Binding-site contacts:
Ligand atom O4 contacts residue ASP295 of chain 1.A at 3.2 Å (salt-bridge).
Ligand atom O2 contacts residue ALA371 of chain 4.A at 3.5 Å.
Ligand atom C2 contacts residue ALA371 of chain 4.A at 4.5 Å (hydrophobic).
Ligand atom O1 contacts residue ALA371 of chain 4.A at 4.2 Å.
Ligand atom O5 contacts residue ARG334 of chain 4.A at 3.6 Å.
Ligand atom C1 contacts residue ALA332 of chain 4.A at 3.4 Å (hydrophobic).
Ligand atom C4 contacts residue ASP295 of chain 1.A at 3.8 Å.
Ligand atom C4 contacts residue ARG368 of chain 4.A at 4.3 Å.
Ligand atom C5 contacts residue ARG368 of chain 4.A at 4.0 Å.
Ligand atom O1 contacts residue ARG334 of chain 4.A at 4.0 Å.
Ligand atom C5 contacts residue ARG334 of chain 4.A at 3.9 Å.
Ligand atom O3 contacts residue ASP297 of chain 1.A at 4.2 Å.
Ligand atom O5 contacts residue ALA332 of chain 4.A at 4.0 Å.
Ligand atom O5 contacts residue GLY369 of chain 4.A at 3.9 Å.
Ligand atom O3 contacts residue ASP295 of chain 1.A at 2.5 Å (salt-bridge).
Ligand atom C3 contacts residue ASP295 of chain 1.A at 3.1 Å.
Ligand atom O4 contacts residue GLY369 of chain 4.A at 3.1 Å (h-bond).
Ligand atom C3 contacts residue GLY369 of chain 4.A at 3.8 Å.
Ligand atom C5 contacts residue GLY369 of chain 4.A at 3.4 Å.
Ligand atom C1 contacts residue GLY369 of chain 4.A at 3.5 Å.
Ligand atom C1 contacts residue ALA371 of chain 4.A at 4.3 Å (hydrophobic).
Ligand atom C4 contacts residue GLY369 of chain 4.A at 3.8 Å.
Ligand atom O1 contacts residue ALA332 of chain 4.A at 2.7 Å (h-bond).
Ligand atom O4 contacts residue ARG368 of chain 4.A at 3.4 Å.
Ligand atom O4 contacts residue ALA367 of chain 4.A at 4.2 Å.
Ligand atom C2 contacts residue GLY369 of chain 4.A at 4.2 Å.
Ligand atom C1 contacts residue ARG334 of chain 4.A at 3.6 Å.

Sequence of chain 1.A:
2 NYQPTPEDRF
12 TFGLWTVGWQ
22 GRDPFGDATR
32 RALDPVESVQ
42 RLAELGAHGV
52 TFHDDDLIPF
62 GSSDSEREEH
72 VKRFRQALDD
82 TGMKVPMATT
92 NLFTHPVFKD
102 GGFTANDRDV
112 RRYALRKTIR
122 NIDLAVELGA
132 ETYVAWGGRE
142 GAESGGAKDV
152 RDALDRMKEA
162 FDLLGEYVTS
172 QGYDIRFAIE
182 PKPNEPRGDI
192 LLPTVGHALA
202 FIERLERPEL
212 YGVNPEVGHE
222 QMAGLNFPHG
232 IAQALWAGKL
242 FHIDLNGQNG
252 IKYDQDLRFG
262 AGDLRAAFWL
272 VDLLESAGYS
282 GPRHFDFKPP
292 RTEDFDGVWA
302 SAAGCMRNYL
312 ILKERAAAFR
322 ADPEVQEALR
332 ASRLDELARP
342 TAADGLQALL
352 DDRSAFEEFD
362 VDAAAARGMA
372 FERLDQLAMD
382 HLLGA

The protein below binds the small molecule below.
Small molecule (SMILES): O[C@H]1[C@H](O)[C@@H](O)OC[C@@H]1O

Sequence of chain 4.A:
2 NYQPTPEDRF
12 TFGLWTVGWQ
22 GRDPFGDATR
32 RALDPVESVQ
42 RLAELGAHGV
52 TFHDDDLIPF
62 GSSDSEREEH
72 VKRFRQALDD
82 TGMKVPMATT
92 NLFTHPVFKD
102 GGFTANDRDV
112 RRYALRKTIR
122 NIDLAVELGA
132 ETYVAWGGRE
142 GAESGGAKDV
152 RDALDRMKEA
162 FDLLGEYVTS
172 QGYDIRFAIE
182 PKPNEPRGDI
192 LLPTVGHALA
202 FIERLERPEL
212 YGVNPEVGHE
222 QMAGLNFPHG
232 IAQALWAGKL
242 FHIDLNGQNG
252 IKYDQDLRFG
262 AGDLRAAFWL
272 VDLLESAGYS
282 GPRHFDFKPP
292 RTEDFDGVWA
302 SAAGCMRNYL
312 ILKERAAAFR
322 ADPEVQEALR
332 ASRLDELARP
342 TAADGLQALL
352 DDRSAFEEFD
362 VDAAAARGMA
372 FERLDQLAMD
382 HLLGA